Binding-site contacts:
Ligand atom CAH contacts residue PRO34 of chain 1.A at 4.1 Å (hydrophobic).
Ligand atom CAU contacts residue VAL33 of chain 1.A at 3.9 Å (hydrophobic).
Ligand atom CAQ contacts residue VAL33 of chain 1.A at 3.5 Å (hydrophobic).
Ligand atom CAP contacts residue VAL33 of chain 1.A at 4.0 Å (hydrophobic).
Ligand atom CAB contacts residue VAL38 of chain 1.A at 4.2 Å (hydrophobic).
Ligand atom CAR contacts residue PRO34 of chain 1.A at 3.5 Å (hydrophobic).
Ligand atom OAN contacts residue ILE28 of chain 1.A at 3.9 Å.
Ligand atom CAS contacts residue VAL33 of chain 1.A at 3.6 Å (hydrophobic).
Ligand atom CAQ contacts residue PHE90 of chain 1.A at 4.1 Å (hydrophobic).
Ligand atom CAB contacts residue ASN84 of chain 1.A at 3.7 Å.
Ligand atom NAK contacts residue VAL33 of chain 1.A at 3.4 Å.
Ligand atom CAS contacts residue ASN84 of chain 1.A at 4.0 Å.
Ligand atom CAP contacts residue PHE90 of chain 1.A at 3.3 Å (hydrophobic).
Ligand atom NAM contacts residue PHE90 of chain 1.A at 3.5 Å.
Ligand atom OAE contacts residue PHE90 of chain 1.A at 3.4 Å.
Ligand atom OAE contacts residue VAL33 of chain 1.A at 4.2 Å.
Ligand atom CAU contacts residue PHE90 of chain 1.A at 3.6 Å (hydrophobic).
Ligand atom CAA contacts residue VAL33 of chain 1.A at 4.2 Å (hydrophobic).
Ligand atom SAO contacts residue PRO34 of chain 1.A at 3.9 Å.
Ligand atom OAN contacts residue VAL33 of chain 1.A at 3.8 Å.
Ligand atom CAA contacts residue PHE29 of chain 1.A at 3.6 Å (hydrophobic).
Ligand atom SAO contacts residue GLU37 of chain 1.A at 4.2 Å.
Ligand atom CAA contacts residue ILE28 of chain 1.A at 3.5 Å (hydrophobic).
Ligand atom CAF contacts residue GLU37 of chain 1.A at 3.9 Å.
Ligand atom CAQ contacts residue ILE28 of chain 1.A at 4.1 Å (hydrophobic).
Ligand atom CAF contacts residue PRO34 of chain 1.A at 3.6 Å (hydrophobic).
Ligand atom NAM contacts residue PRO34 of chain 1.A at 3.8 Å.
Ligand atom OAE contacts residue VAL38 of chain 1.A at 3.4 Å.
Ligand atom CAP contacts residue VAL38 of chain 1.A at 4.2 Å (hydrophobic).
Ligand atom CAT contacts residue PRO34 of chain 1.A at 3.6 Å (hydrophobic).
Ligand atom CAB contacts residue VAL33 of chain 1.A at 3.8 Å (hydrophobic).
Ligand atom SAO contacts residue VAL38 of chain 1.A at 4.2 Å.
Ligand atom NAK contacts residue ASN84 of chain 1.A at 3.5 Å (h-bond).
Ligand atom CAA contacts residue CYS80 of chain 1.A at 3.9 Å (hydrophobic).
Ligand atom CAB contacts residue TYR83 of chain 1.A at 3.8 Å (hydrophobic).
Ligand atom OAN contacts residue PHE90 of chain 1.A at 3.6 Å.
Ligand atom CAB contacts residue TYR41 of chain 1.A at 4.0 Å (hydrophobic).
Ligand atom CAS contacts residue PHE90 of chain 1.A at 4.1 Å (hydrophobic).
Ligand atom NAL contacts residue PRO34 of chain 1.A at 3.5 Å.
Ligand atom CAT contacts residue PHE90 of chain 1.A at 4.0 Å (hydrophobic).

The protein below binds the small molecule below.
Small molecule (SMILES): Cc1nc(C)c(C(=O)Nc2nc(CN3C[C@H](C)C[C@H](C)C3)cs2)o1

Sequence of chain 1.A:
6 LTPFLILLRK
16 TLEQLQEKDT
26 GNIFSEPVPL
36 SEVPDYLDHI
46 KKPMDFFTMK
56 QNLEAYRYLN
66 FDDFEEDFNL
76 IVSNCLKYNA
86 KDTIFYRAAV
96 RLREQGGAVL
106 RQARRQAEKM